Sequence of chain 1.A:
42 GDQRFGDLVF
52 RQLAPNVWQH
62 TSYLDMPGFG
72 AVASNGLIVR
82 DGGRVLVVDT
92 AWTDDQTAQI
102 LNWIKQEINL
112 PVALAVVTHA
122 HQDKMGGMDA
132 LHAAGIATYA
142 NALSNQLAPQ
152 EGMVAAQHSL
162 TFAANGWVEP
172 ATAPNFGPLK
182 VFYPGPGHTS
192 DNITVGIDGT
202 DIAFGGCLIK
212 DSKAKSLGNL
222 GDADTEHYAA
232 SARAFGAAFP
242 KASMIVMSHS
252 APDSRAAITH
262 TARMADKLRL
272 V

Binding-site contacts:
Ligand atom S contacts residue CYS208 of chain 1.A at 3.8 Å.
Ligand atom S contacts residue HIS122 of chain 1.A at 3.8 Å.
Ligand atom S contacts residue ASP124 of chain 1.A at 3.4 Å (salt-bridge).
Ligand atom C4 contacts residue ASN220 of chain 1.A at 4.2 Å.
Ligand atom C5 contacts residue HIS250 of chain 1.A at 3.6 Å.
Ligand atom S contacts residue ZN1 of chain 1.E at 2.1 Å.
Ligand atom C7 contacts residue HIS250 of chain 1.A at 4.3 Å.
Ligand atom C4 contacts residue ZN1 of chain 1.E at 4.4 Å.
Ligand atom C6 contacts residue VAL73 of chain 1.A at 3.7 Å (hydrophobic).
Ligand atom O1 contacts residue ASN220 of chain 1.A at 3.0 Å (h-bond).
Ligand atom C8 contacts residue ASN220 of chain 1.A at 3.9 Å.
Ligand atom C1 contacts residue ZN1 of chain 1.E at 3.3 Å.
Ligand atom C6 contacts residue HIS250 of chain 1.A at 3.7 Å.
Ligand atom S contacts residue HIS120 of chain 1.A at 4.1 Å.
Ligand atom O3 contacts residue ASN220 of chain 1.A at 3.2 Å.
Ligand atom C5 contacts residue TRP93 of chain 1.A at 4.2 Å (hydrophobic).
Ligand atom O2 contacts residue ASN220 of chain 1.A at 4.2 Å.
Ligand atom C5 contacts residue ZN1 of chain 1.E at 4.5 Å.
Ligand atom C1 contacts residue HIS122 of chain 1.A at 3.7 Å.
Ligand atom C2 contacts residue ASP124 of chain 1.A at 4.2 Å.
Ligand atom N contacts residue HIS250 of chain 1.A at 4.4 Å.
Ligand atom C1 contacts residue ZN1 of chain 1.D at 3.3 Å.
Ligand atom C3 contacts residue TRP93 of chain 1.A at 4.0 Å (hydrophobic).
Ligand atom C1 contacts residue ASP124 of chain 1.A at 3.2 Å.
Ligand atom C2 contacts residue TRP93 of chain 1.A at 4.0 Å (hydrophobic).
Ligand atom S contacts residue HIS250 of chain 1.A at 3.7 Å.
Ligand atom C9 contacts residue ASN220 of chain 1.A at 3.5 Å.
Ligand atom C5 contacts residue VAL73 of chain 1.A at 3.9 Å (hydrophobic).
Ligand atom C2 contacts residue ZN1 of chain 1.E at 4.0 Å.
Ligand atom O3 contacts residue GLY219 of chain 1.A at 4.3 Å.
Ligand atom S contacts residue HIS189 of chain 1.A at 3.4 Å (h-bond).
Ligand atom S contacts residue ZN1 of chain 1.D at 2.4 Å.

A small-molecule ligand and the protein it binds are described below.
Small molecule (SMILES): C[C@H](CS)C(=O)N1CCC[C@H]1C(=O)O